Sequence of chain 1.L:
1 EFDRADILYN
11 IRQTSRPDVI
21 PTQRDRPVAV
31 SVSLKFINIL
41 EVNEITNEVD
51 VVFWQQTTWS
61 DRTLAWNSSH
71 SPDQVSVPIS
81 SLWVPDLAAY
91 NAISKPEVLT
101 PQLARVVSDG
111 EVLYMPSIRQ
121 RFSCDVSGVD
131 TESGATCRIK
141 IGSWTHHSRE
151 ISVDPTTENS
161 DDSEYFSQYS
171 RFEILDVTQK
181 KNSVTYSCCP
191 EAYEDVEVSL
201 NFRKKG

Sequence of chain 1.M:
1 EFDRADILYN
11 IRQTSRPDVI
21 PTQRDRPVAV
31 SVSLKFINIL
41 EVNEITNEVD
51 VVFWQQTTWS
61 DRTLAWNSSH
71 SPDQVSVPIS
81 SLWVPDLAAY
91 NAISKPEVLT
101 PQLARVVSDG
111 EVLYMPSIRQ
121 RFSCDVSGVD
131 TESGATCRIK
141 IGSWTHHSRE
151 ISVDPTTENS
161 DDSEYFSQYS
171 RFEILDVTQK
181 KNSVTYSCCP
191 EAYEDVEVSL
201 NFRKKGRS

This small molecule binds to this protein.
Small molecule (SMILES): CN1CCC[C@H]1c1cccnc1

Binding-site contacts:
Ligand atom C4 contacts residue TYR193 of chain 1.L at 4.0 Å (hydrophobic).
Ligand atom C4 contacts residue ARG105 of chain 1.M at 4.3 Å.
Ligand atom C4 contacts residue LEU113 of chain 1.M at 4.2 Å (hydrophobic).
Ligand atom C3 contacts residue CYS189 of chain 1.L at 4.0 Å (hydrophobic).
Ligand atom C2 contacts residue MET115 of chain 1.M at 4.2 Å (hydrophobic).
Ligand atom C6 contacts residue TRP144 of chain 1.L at 3.4 Å (hydrophobic).
Ligand atom C9 contacts residue TYR90 of chain 1.L at 3.5 Å (hydrophobic).
Ligand atom C5 contacts residue LEU113 of chain 1.M at 4.3 Å (hydrophobic).
Ligand atom C4 contacts residue TRP144 of chain 1.L at 4.2 Å (hydrophobic).
Ligand atom N1 contacts residue MET115 of chain 1.M at 3.7 Å.
Ligand atom C8 contacts residue TRP54 of chain 1.M at 3.7 Å (hydrophobic).
Ligand atom C4 contacts residue CYS189 of chain 1.L at 4.5 Å (hydrophobic).
Ligand atom C2 contacts residue CYS188 of chain 1.L at 4.4 Å (hydrophobic).
Ligand atom C10 contacts residue TYR90 of chain 1.L at 3.2 Å (hydrophobic).
Ligand atom C7 contacts residue CYS188 of chain 1.L at 3.7 Å (hydrophobic).
Ligand atom N2 contacts residue TRP144 of chain 1.L at 2.7 Å (h-bond).
Ligand atom C5 contacts residue THR145 of chain 1.L at 4.1 Å.
Ligand atom C10 contacts residue TRP144 of chain 1.L at 3.1 Å (hydrophobic).
Ligand atom C7 contacts residue MET115 of chain 1.M at 3.8 Å (hydrophobic).
Ligand atom C10 contacts residue SER143 of chain 1.L at 4.2 Å.
Ligand atom C5 contacts residue ARG105 of chain 1.M at 4.2 Å.
Ligand atom C1 contacts residue TRP144 of chain 1.L at 3.5 Å (hydrophobic).
Ligand atom C3 contacts residue CYS188 of chain 1.L at 4.4 Å (hydrophobic).
Ligand atom N1 contacts residue TRP144 of chain 1.L at 4.1 Å.
Ligand atom C10 contacts residue TYR193 of chain 1.L at 3.5 Å (hydrophobic).
Ligand atom C5 contacts residue TRP144 of chain 1.L at 4.4 Å (hydrophobic).
Ligand atom C9 contacts residue TRP144 of chain 1.L at 3.7 Å (hydrophobic).
Ligand atom C2 contacts residue TRP144 of chain 1.L at 3.2 Å (hydrophobic).
Ligand atom C4 contacts residue THR145 of chain 1.L at 4.1 Å.
Ligand atom C3 contacts residue TRP144 of chain 1.L at 3.6 Å (hydrophobic).
Ligand atom C10 contacts residue TYR186 of chain 1.L at 4.1 Å (hydrophobic).
Ligand atom C8 contacts residue TRP144 of chain 1.L at 3.8 Å (hydrophobic).
Ligand atom C3 contacts residue TYR193 of chain 1.L at 3.4 Å (hydrophobic).
Ligand atom C1 contacts residue MET115 of chain 1.M at 3.7 Å (hydrophobic).
Ligand atom N1 contacts residue THR145 of chain 1.L at 4.3 Å.
Ligand atom C6 contacts residue CYS188 of chain 1.L at 4.0 Å (hydrophobic).
Ligand atom N2 contacts residue TYR90 of chain 1.L at 3.9 Å.
Ligand atom C3 contacts residue THR145 of chain 1.L at 4.3 Å.